A protein and the small-molecule ligand that binds it are described below.
Small molecule (SMILES): COc1cc2c(c(OC)c1OC)-c1ccc(OC)c(=O)cc1[C@@H](NC(=O)CS)CC2

Binding-site contacts:
Ligand atom C20 contacts residue LEU253 of chain 22.E at 3.9 Å (hydrophobic).
Ligand atom O5 contacts residue LYS350 of chain 22.E at 2.9 Å.
Ligand atom O1 contacts residue LEU253 of chain 22.E at 3.9 Å.
Ligand atom C7 contacts residue ALA248 of chain 22.E at 3.3 Å (hydrophobic).
Ligand atom C6 contacts residue LEU240 of chain 22.E at 3.7 Å (hydrophobic).
Ligand atom O4 contacts residue LEU246 of chain 22.E at 3.8 Å.
Ligand atom C3 contacts residue CYS239 of chain 22.E at 3.7 Å (hydrophobic).
Ligand atom C17 contacts residue LYS350 of chain 22.E at 3.9 Å.
Ligand atom O3 contacts residue ALA248 of chain 22.E at 3.2 Å.
Ligand atom O5 contacts residue THR179 of chain 22.D at 3.9 Å.
Ligand atom O6 contacts residue VAL181 of chain 22.D at 3.1 Å.
Ligand atom C18 contacts residue MET257 of chain 22.E at 3.5 Å (hydrophobic).
Ligand atom C9 contacts residue LEU253 of chain 22.E at 3.8 Å (hydrophobic).
Ligand atom C16 contacts residue LYS350 of chain 22.E at 3.4 Å.
Ligand atom C6 contacts residue CYS239 of chain 22.E at 3.8 Å (hydrophobic).
Ligand atom S1 contacts residue THR179 of chain 22.D at 3.8 Å.
Ligand atom O5 contacts residue VAL181 of chain 22.D at 3.8 Å.
Ligand atom C22 contacts residue LEU253 of chain 22.E at 3.4 Å (hydrophobic).
Ligand atom S1 contacts residue SER178 of chain 22.D at 3.1 Å.
Ligand atom C6 contacts residue VAL236 of chain 22.E at 3.8 Å (hydrophobic).
Ligand atom C4 contacts residue VAL236 of chain 22.E at 3.8 Å (hydrophobic).
Ligand atom C5 contacts residue CYS239 of chain 22.E at 3.8 Å (hydrophobic).
Ligand atom C1 contacts residue LEU253 of chain 22.E at 3.4 Å (hydrophobic).
Ligand atom O2 contacts residue CYS239 of chain 22.E at 3.1 Å (h-bond).
Ligand atom O6 contacts residue ASN256 of chain 22.E at 3.6 Å.
Ligand atom C17 contacts residue ASN256 of chain 22.E at 3.8 Å.
Ligand atom O5 contacts residue ALA180 of chain 22.D at 3.7 Å.
Ligand atom C5 contacts residue ALA248 of chain 22.E at 3.8 Å (hydrophobic).
Ligand atom C8 contacts residue LEU253 of chain 22.E at 3.7 Å (hydrophobic).
Ligand atom C3 contacts residue LEU253 of chain 22.E at 3.6 Å (hydrophobic).
Ligand atom C4 contacts residue ILE368 of chain 22.E at 3.3 Å (hydrophobic).
Ligand atom O1 contacts residue ALA314 of chain 22.E at 3.3 Å.
Ligand atom C18 contacts residue VAL313 of chain 22.E at 3.3 Å (hydrophobic).
Ligand atom C18 contacts residue VAL181 of chain 22.D at 3.8 Å (hydrophobic).
Ligand atom C7 contacts residue LEU253 of chain 22.E at 3.9 Å (hydrophobic).
Ligand atom O3 contacts residue CYS239 of chain 22.E at 3.2 Å (h-bond).
Ligand atom C19 contacts residue ASN256 of chain 22.E at 3.8 Å.
Ligand atom C12 contacts residue LEU246 of chain 22.E at 3.8 Å (hydrophobic).
Ligand atom C5 contacts residue LEU253 of chain 22.E at 3.8 Å (hydrophobic).
Ligand atom C2 contacts residue ALA314 of chain 22.E at 3.8 Å (hydrophobic).

Sequence of chain 22.E:
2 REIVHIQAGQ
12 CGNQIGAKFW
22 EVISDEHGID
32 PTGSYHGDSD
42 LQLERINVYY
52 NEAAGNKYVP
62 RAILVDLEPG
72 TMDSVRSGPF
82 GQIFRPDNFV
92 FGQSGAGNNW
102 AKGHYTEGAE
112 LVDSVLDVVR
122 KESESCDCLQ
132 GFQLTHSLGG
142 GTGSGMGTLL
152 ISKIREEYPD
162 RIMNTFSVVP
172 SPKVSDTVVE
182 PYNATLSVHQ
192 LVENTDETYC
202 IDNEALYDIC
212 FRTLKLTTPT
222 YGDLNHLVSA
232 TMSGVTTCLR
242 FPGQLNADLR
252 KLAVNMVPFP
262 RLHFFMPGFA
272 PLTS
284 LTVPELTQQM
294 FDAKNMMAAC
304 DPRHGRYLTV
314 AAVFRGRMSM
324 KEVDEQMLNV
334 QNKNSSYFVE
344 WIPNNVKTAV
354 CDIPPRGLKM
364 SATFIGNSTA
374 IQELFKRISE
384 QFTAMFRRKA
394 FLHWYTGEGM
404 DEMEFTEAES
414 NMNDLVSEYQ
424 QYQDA

Sequence of chain 22.D:
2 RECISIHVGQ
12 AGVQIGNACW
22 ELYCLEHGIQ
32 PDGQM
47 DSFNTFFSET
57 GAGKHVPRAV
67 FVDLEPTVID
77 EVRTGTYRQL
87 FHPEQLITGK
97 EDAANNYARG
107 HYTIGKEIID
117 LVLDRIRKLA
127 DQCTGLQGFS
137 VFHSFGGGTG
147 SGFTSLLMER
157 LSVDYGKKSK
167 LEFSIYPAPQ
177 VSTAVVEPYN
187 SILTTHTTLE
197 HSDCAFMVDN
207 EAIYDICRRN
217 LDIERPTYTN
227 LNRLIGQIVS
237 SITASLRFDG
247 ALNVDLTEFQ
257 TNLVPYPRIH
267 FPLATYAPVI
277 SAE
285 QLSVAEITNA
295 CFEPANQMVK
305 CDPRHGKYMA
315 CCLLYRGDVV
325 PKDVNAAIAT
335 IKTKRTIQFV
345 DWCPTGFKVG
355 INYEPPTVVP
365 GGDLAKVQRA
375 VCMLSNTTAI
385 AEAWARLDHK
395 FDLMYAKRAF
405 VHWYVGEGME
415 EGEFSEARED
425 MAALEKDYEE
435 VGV